Binding-site contacts:
Ligand atom N contacts residue SER1 of chain 1.B at 1.3 Å.
Ligand atom O contacts residue PHE193 of chain 1.A at 4.0 Å.
Ligand atom OXT contacts residue SER77 of chain 1.A at 3.0 Å (h-bond).
Ligand atom CA contacts residue GLY37 of chain 1.A at 4.1 Å.
Ligand atom CB contacts residue SER38 of chain 1.A at 3.8 Å.
Ligand atom CG2 contacts residue PHE193 of chain 1.A at 4.3 Å (hydrophobic).
Ligand atom O contacts residue SER1 of chain 1.B at 3.3 Å.
Ligand atom CB contacts residue SER77 of chain 1.A at 4.2 Å.
Ligand atom OXT contacts residue SER1 of chain 1.B at 3.6 Å.
Ligand atom CG2 contacts residue GLY37 of chain 1.A at 3.6 Å.
Ligand atom OG1 contacts residue SER77 of chain 1.A at 3.7 Å.
Ligand atom OXT contacts residue TYR78 of chain 1.A at 4.2 Å.
Ligand atom C contacts residue SER1 of chain 1.B at 3.0 Å.
Ligand atom CG2 contacts residue SER1 of chain 1.B at 4.3 Å.
Ligand atom C contacts residue SER77 of chain 1.A at 3.8 Å.
Ligand atom CB contacts residue ILE76 of chain 1.A at 4.3 Å (hydrophobic).
Ligand atom CA contacts residue TYR78 of chain 1.A at 4.1 Å (hydrophobic).
Ligand atom CA contacts residue SER38 of chain 1.A at 4.5 Å.
Ligand atom CA contacts residue SER77 of chain 1.A at 3.7 Å.
Ligand atom OG1 contacts residue ILE76 of chain 1.A at 3.8 Å.
Ligand atom CB contacts residue SER1 of chain 1.B at 3.8 Å.
Ligand atom N contacts residue SER38 of chain 1.A at 4.1 Å.
Ligand atom CB contacts residue GLY37 of chain 1.A at 4.1 Å.
Ligand atom N contacts residue GLY37 of chain 1.A at 3.0 Å (h-bond).
Ligand atom CA contacts residue SER1 of chain 1.B at 2.5 Å.
Ligand atom N contacts residue TYR78 of chain 1.A at 4.2 Å.
Ligand atom CG2 contacts residue SER38 of chain 1.A at 4.1 Å.
Ligand atom CG2 contacts residue LEU132 of chain 1.A at 3.7 Å (hydrophobic).

The protein below binds the small molecule below.
Small molecule (SMILES): C[C@@H](O)[C@H](N)C(=O)O

Sequence of chain 1.A:
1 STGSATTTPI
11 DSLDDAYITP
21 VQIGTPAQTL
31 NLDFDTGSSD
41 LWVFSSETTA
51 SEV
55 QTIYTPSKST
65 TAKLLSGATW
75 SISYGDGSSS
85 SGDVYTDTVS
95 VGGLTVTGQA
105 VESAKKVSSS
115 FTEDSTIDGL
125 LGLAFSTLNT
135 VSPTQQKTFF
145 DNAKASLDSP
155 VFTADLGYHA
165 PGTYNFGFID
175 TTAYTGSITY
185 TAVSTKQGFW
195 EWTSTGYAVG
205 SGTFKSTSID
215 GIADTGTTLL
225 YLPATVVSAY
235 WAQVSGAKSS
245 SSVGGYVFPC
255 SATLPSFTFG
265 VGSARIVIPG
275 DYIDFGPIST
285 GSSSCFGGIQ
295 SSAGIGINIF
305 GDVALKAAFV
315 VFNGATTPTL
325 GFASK